Binding-site contacts:
Ligand atom O38 contacts residue ARG250 of chain 1.B at 3.4 Å (salt-bridge).
Ligand atom O22 contacts residue GLY252 of chain 1.B at 3.2 Å.
Ligand atom C27 contacts residue ARG137 of chain 1.B at 3.4 Å.
Ligand atom P16 contacts residue HIS253 of chain 1.B at 3.6 Å.
Ligand atom C3 contacts residue ZN1 of chain 1.K at 2.8 Å.
Ligand atom N11 contacts residue HIS253 of chain 1.B at 3.3 Å (h-bond).
Ligand atom O10 contacts residue THR179 of chain 1.B at 3.3 Å (h-bond).
Ligand atom P20 contacts residue LYS227 of chain 1.B at 3.5 Å.
Ligand atom O31 contacts residue ARG137 of chain 1.B at 2.8 Å (salt-bridge).
Ligand atom O9 contacts residue PHE180 of chain 1.B at 2.6 Å (h-bond).
Ligand atom O39 contacts residue ARG250 of chain 1.B at 3.4 Å.
Ligand atom C25 contacts residue GLU185 of chain 1.B at 3.1 Å.
Ligand atom N11 contacts residue HIS58 of chain 1.B at 2.8 Å (h-bond).
Ligand atom N11 contacts residue GLU73 of chain 1.B at 3.4 Å (salt-bridge).
Ligand atom O8 contacts residue PHE180 of chain 1.B at 3.5 Å.
Ligand atom O5 contacts residue LYS227 of chain 1.B at 3.2 Å (salt-bridge).
Ligand atom C7 contacts residue PHE180 of chain 1.B at 3.5 Å (hydrophobic).
Ligand atom O17 contacts residue HIS253 of chain 1.B at 3.6 Å.
Ligand atom C4 contacts residue HIS253 of chain 1.B at 3.5 Å.
Ligand atom C24 contacts residue GLU185 of chain 1.B at 3.6 Å.
Ligand atom O22 contacts residue LYS227 of chain 1.B at 2.8 Å (salt-bridge).
Ligand atom C4 contacts residue ZN1 of chain 1.K at 3.3 Å.
Ligand atom O22 contacts residue GLY251 of chain 1.B at 3.4 Å (h-bond).
Ligand atom O19 contacts residue LYS227 of chain 1.B at 3.2 Å (salt-bridge).
Ligand atom O18 contacts residue HIS253 of chain 1.B at 2.9 Å (h-bond).
Ligand atom O31 contacts residue ARG250 of chain 1.B at 3.5 Å (salt-bridge).
Ligand atom C1 contacts residue PHE180 of chain 1.B at 3.1 Å (hydrophobic).
Ligand atom N34 contacts residue GLU154 of chain 1.B at 2.9 Å (salt-bridge).
Ligand atom O41 contacts residue CYS181 of chain 1.B at 3.2 Å.
Ligand atom O18 contacts residue LYS227 of chain 1.B at 3.0 Å (salt-bridge).
Ligand atom O8 contacts residue LYS227 of chain 1.B at 2.8 Å (salt-bridge).
Ligand atom O39 contacts residue GLY153 of chain 1.B at 3.2 Å.
Ligand atom N11 contacts residue ZN1 of chain 1.K at 2.1 Å.
Ligand atom O15 contacts residue HIS58 of chain 1.B at 3.2 Å (h-bond).
Ligand atom C36 contacts residue TYR151 of chain 1.B at 3.3 Å (hydrophobic).
Ligand atom O39 contacts residue GLU154 of chain 1.B at 2.9 Å (salt-bridge).
Ligand atom O12 contacts residue HIS253 of chain 1.B at 3.4 Å.
Ligand atom O18 contacts residue GLY252 of chain 1.B at 3.2 Å.
Ligand atom C33 contacts residue ARG250 of chain 1.B at 3.4 Å.
Ligand atom N34 contacts residue ARG250 of chain 1.B at 3.6 Å (salt-bridge).

A small-molecule ligand and the protein it binds are described below.
Small molecule (SMILES): CCCCCCCCCCC[C@@H](O)CC(=O)O[C@@H]1[C@@H](N)[C@@H](OP(=O)(O)OP(=O)(O)OC[C@H]2O[C@@H](n3ccc(=O)[nH]c3=O)[C@H](O)[C@@H]2O)O[C@H](CO)[C@H]1O

Sequence of chain 1.B:
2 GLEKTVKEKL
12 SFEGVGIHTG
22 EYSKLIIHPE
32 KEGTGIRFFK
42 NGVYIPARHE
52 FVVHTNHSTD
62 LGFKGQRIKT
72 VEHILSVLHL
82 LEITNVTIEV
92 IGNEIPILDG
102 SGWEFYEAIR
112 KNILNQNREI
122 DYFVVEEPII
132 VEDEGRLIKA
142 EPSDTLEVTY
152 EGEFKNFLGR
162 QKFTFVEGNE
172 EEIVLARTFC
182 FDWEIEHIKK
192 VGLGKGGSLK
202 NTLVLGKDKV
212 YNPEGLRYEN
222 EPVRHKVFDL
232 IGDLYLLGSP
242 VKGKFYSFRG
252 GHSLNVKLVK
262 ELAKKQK